Binding-site contacts:
Ligand atom C4 contacts residue THR469 of chain 1.A at 2.9 Å.
Ligand atom O4 contacts residue LYS467 of chain 1.A at 3.1 Å (salt-bridge).
Ligand atom C5 contacts residue ASN444 of chain 1.A at 4.2 Å.
Ligand atom C3 contacts residue ALA470 of chain 1.A at 4.0 Å (hydrophobic).
Ligand atom C2 contacts residue ALA470 of chain 1.A at 3.7 Å (hydrophobic).
Ligand atom O1B contacts residue THR469 of chain 1.A at 3.1 Å (h-bond).
Ligand atom C1 contacts residue THR469 of chain 1.A at 2.6 Å.
Ligand atom O6 contacts residue ALA470 of chain 1.A at 3.7 Å.
Ligand atom C3 contacts residue THR469 of chain 1.A at 1.7 Å.
Ligand atom O6 contacts residue THR469 of chain 1.A at 2.6 Å (h-bond).
Ligand atom O8 contacts residue THR469 of chain 1.A at 4.4 Å.
Ligand atom O4 contacts residue THR469 of chain 1.A at 3.9 Å.
Ligand atom O1A contacts residue THR469 of chain 1.A at 3.5 Å.
Ligand atom C2 contacts residue THR469 of chain 1.A at 1.4 Å.
Ligand atom O4 contacts residue ASN444 of chain 1.A at 3.9 Å.
Ligand atom C4 contacts residue ASN444 of chain 1.A at 3.8 Å.
Ligand atom C6 contacts residue THR469 of chain 1.A at 3.7 Å.
Ligand atom C4 contacts residue LYS467 of chain 1.A at 4.3 Å.
Ligand atom C3 contacts residue LYS467 of chain 1.A at 4.4 Å.
Ligand atom C5 contacts residue THR469 of chain 1.A at 3.8 Å.
Ligand atom N5 contacts residue THR469 of chain 1.A at 4.3 Å.
Ligand atom C4 contacts residue ALA470 of chain 1.A at 4.3 Å (hydrophobic).

The protein below binds the small molecule below.
Small molecule (SMILES): C[C@H](O)[C@H](N)[C@@H]1O[C@](O)(C(=O)O)C[C@H](O)[C@@H]1N

Sequence of chain 1.A:
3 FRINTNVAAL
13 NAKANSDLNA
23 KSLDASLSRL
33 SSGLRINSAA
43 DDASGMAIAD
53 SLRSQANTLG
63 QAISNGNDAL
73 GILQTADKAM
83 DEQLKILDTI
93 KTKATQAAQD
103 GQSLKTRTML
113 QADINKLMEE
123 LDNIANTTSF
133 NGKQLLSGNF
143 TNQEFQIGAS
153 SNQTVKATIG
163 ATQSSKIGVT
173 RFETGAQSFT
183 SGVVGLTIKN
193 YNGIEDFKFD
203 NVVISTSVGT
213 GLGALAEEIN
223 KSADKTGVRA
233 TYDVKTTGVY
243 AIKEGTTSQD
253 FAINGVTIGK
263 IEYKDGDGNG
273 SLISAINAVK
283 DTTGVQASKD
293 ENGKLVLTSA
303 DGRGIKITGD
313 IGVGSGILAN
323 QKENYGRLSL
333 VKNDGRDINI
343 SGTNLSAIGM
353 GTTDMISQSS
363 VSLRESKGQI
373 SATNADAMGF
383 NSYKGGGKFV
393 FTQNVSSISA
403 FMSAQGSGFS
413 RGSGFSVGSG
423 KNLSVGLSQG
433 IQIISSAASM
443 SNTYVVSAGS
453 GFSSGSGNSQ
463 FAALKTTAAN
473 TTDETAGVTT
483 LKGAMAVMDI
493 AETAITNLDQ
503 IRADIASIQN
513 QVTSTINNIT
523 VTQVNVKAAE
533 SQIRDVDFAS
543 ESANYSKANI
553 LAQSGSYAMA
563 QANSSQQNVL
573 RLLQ